A small-molecule ligand and the protein it binds are described below.
Small molecule (SMILES): COc1ccc(C[C@H](N)C(=O)N[C@H]2[C@@H](O)[C@H](n3cnc4c(N(C)C)ncnc43)O[C@@H]2CO[P](=O)(O)O[C@H]2[C@@H](O)[C@H](n3ccc(N)nc3=O)O[C@@H]2CO[P](=O)(O)O[C@H]2[C@@H](O)[C@H](n3ccc(N)nc3=O)O[C@@H]2CO)cc1

Binding-site contacts:
Ligand atom C2 contacts residue MG1 of chain 1.RAA at 3.5 Å.
Ligand atom O2 contacts residue MG1 of chain 1.RAA at 2.8 Å.
Ligand atom N3 contacts residue MG1 of chain 1.RAA at 3.4 Å.
Ligand atom OP1 contacts residue HIS3 of chain 1.XC at 3.3 Å (h-bond).
Ligand atom OP1 contacts residue ALA2 of chain 1.XC at 3.7 Å.
Ligand atom P contacts residue HIS3 of chain 1.XC at 4.5 Å.
Ligand atom OP1 contacts residue MG1 of chain 1.UW at 3.8 Å.

Sequence of chain 1.XC:
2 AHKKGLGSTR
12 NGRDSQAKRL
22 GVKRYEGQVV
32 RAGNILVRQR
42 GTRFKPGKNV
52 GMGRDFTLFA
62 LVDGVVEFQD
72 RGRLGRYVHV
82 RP